The protein below binds the small molecule below.
Small molecule (SMILES): O=c1ccn([C@@H]2O[C@H](CO[P](=O)(O)O[C@H]3[C@@H](O)[C@H](n4ccc(=O)[nH]c4=O)O[C@@H]3CO[P](=O)(O)O[C@H]3[C@@H](O)[C@H](n4ccc(=O)[nH]c4=O)O[C@@H]3CO[P](=O)(O)O[C@H]3[C@@H](O)[C@H](n4ccc(=O)[nH]c4=O)O[C@@H]3COP(=O)=O)[C@@H](O)[C@H]2O)c(=O)[nH]1

Sequence of chain 1.A:
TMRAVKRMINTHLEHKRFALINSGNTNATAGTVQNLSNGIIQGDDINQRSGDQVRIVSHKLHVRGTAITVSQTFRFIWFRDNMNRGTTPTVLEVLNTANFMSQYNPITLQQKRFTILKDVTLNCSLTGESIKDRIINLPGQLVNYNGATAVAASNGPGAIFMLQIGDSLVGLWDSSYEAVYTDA

Binding-site contacts:
Ligand atom O2 contacts residue A1 of chain 1.B at 2.7 Å (h-bond).
Ligand atom C4 contacts residue A3 of chain 1.B at 3.6 Å.
Ligand atom OP2 contacts residue ALA16 of chain 1.A at 4.1 Å.
Ligand atom OP2 contacts residue ARG15 of chain 1.A at 2.5 Å.
Ligand atom N3 contacts residue A2 of chain 1.B at 3.7 Å.
Ligand atom C1' contacts residue ARG19 of chain 1.A at 4.3 Å.
Ligand atom C2' contacts residue ARG19 of chain 1.A at 3.6 Å.
Ligand atom C4' contacts residue ARG19 of chain 1.A at 3.7 Å.
Ligand atom OP1 contacts residue ARG19 of chain 1.A at 4.1 Å.
Ligand atom N1 contacts residue ARG19 of chain 1.A at 3.9 Å.
Ligand atom OP1 contacts residue LYS18 of chain 1.A at 3.7 Å.
Ligand atom P contacts residue ARG15 of chain 1.A at 3.1 Å.
Ligand atom C2 contacts residue A1 of chain 1.B at 3.1 Å.
Ligand atom O3' contacts residue ARG19 of chain 1.A at 3.6 Å (salt-bridge).
Ligand atom C3' contacts residue ARG15 of chain 1.A at 3.8 Å.
Ligand atom O4' contacts residue ARG19 of chain 1.A at 3.9 Å.
Ligand atom OP1 contacts residue MET14 of chain 1.A at 3.8 Å.
Ligand atom C2 contacts residue A2 of chain 1.B at 3.9 Å.
Ligand atom N3 contacts residue A1 of chain 1.B at 2.7 Å (h-bond).
Ligand atom OP2 contacts residue ARG19 of chain 1.A at 2.1 Å (salt-bridge).
Ligand atom P contacts residue ARG19 of chain 1.A at 2.8 Å.
Ligand atom O5' contacts residue ARG19 of chain 1.A at 2.1 Å (salt-bridge).
Ligand atom O5' contacts residue ARG15 of chain 1.A at 3.6 Å.
Ligand atom C6 contacts residue ARG19 of chain 1.A at 2.7 Å.
Ligand atom O2 contacts residue A3 of chain 1.B at 3.2 Å.
Ligand atom C2 contacts residue A3 of chain 1.B at 3.5 Å.
Ligand atom C5' contacts residue ARG19 of chain 1.A at 3.2 Å.
Ligand atom O3' contacts residue ARG15 of chain 1.A at 3.1 Å (salt-bridge).
Ligand atom O2 contacts residue A2 of chain 1.B at 3.7 Å.
Ligand atom OP1 contacts residue ARG15 of chain 1.A at 2.5 Å.
Ligand atom C5' contacts residue ARG15 of chain 1.A at 2.5 Å.
Ligand atom C4 contacts residue ARG19 of chain 1.A at 3.9 Å.
Ligand atom O4 contacts residue A1 of chain 1.B at 3.0 Å (h-bond).
Ligand atom N1 contacts residue A3 of chain 1.B at 4.3 Å.
Ligand atom N3 contacts residue A3 of chain 1.B at 2.8 Å (h-bond).
Ligand atom C5 contacts residue ARG19 of chain 1.A at 2.9 Å.
Ligand atom C4' contacts residue ARG15 of chain 1.A at 3.3 Å.
Ligand atom C3' contacts residue ARG19 of chain 1.A at 3.4 Å.
Ligand atom C4 contacts residue A1 of chain 1.B at 3.4 Å.
Ligand atom O4 contacts residue A3 of chain 1.B at 2.8 Å (h-bond).